A small-molecule ligand and the protein it binds are described below.
Small molecule (SMILES): CC(=O)N[C@@H]1[C@@H](O)[C@H](O)[C@@H](CO)O[C@H]1O

Binding-site contacts:
Ligand atom C1 contacts residue ASN117 of chain 1.B at 1.5 Å.
Ligand atom C5 contacts residue ASN117 of chain 1.B at 3.6 Å.
Ligand atom O5 contacts residue ASN117 of chain 1.B at 2.4 Å (h-bond).
Ligand atom O7 contacts residue THR119 of chain 1.B at 2.9 Å (h-bond).
Ligand atom C1 contacts residue ASN13 of chain 1.B at 4.3 Å.
Ligand atom O7 contacts residue PHE118 of chain 1.B at 3.9 Å.
Ligand atom C8 contacts residue ASN12 of chain 1.B at 3.3 Å.
Ligand atom C8 contacts residue ASN117 of chain 1.B at 4.3 Å.
Ligand atom C8 contacts residue THR11 of chain 1.B at 3.7 Å.
Ligand atom C3 contacts residue ASN117 of chain 1.B at 3.8 Å.
Ligand atom C2 contacts residue ASN117 of chain 1.B at 2.4 Å.
Ligand atom O7 contacts residue ASN117 of chain 1.B at 3.3 Å (h-bond).
Ligand atom N2 contacts residue ASN117 of chain 1.B at 3.0 Å (h-bond).
Ligand atom C4 contacts residue ASN117 of chain 1.B at 4.2 Å.
Ligand atom C7 contacts residue THR11 of chain 1.B at 4.3 Å.
Ligand atom N2 contacts residue ASN13 of chain 1.B at 4.2 Å.
Ligand atom C7 contacts residue ASN117 of chain 1.B at 3.4 Å.
Ligand atom C7 contacts residue THR119 of chain 1.B at 3.6 Å.
Ligand atom C8 contacts residue THR119 of chain 1.B at 3.8 Å.
Ligand atom C7 contacts residue ASN12 of chain 1.B at 4.2 Å.
Ligand atom O7 contacts residue THR11 of chain 1.B at 4.0 Å.
Ligand atom C7 contacts residue ASN13 of chain 1.B at 4.1 Å.
Ligand atom C8 contacts residue ASN13 of chain 1.B at 3.7 Å.

Sequence of chain 1.B:
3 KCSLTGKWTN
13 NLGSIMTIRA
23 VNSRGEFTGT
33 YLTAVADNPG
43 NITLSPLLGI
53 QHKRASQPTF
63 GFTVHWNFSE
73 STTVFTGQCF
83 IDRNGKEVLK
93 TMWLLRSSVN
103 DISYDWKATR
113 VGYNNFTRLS